Sequence of chain 1.G:
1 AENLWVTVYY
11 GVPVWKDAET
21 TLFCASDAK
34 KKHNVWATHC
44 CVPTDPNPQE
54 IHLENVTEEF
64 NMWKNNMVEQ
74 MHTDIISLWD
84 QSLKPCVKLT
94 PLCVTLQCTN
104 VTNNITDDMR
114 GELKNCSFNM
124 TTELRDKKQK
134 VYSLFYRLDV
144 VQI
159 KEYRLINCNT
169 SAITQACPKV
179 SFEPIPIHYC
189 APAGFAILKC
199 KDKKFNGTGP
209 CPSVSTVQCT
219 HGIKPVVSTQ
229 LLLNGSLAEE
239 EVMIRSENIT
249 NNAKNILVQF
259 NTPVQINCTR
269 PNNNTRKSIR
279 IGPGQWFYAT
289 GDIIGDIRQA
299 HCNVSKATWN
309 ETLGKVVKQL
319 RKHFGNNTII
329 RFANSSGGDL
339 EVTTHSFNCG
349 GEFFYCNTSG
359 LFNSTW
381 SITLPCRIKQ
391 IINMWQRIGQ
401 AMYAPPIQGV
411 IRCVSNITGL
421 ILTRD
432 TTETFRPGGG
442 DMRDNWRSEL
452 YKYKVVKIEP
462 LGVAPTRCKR

A small-molecule ligand and the protein it binds are described below.
Small molecule (SMILES): CC(=O)N[C@H]1[C@H](O[C@H]2[C@H](O)[C@@H](NC(C)=O)CO[C@@H]2CO)O[C@H](CO)[C@@H](O)[C@@H]1O

Sequence of chain 1.E:
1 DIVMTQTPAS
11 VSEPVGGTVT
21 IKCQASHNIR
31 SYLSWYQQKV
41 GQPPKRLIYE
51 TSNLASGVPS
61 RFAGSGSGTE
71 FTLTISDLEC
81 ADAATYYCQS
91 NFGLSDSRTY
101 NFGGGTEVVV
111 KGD

Binding-site contacts:
Ligand atom C1 contacts residue ASN106 of chain 1.G at 4.5 Å.
Ligand atom C8 contacts residue ILE2 of chain 1.E at 4.0 Å (hydrophobic).
Ligand atom C8 contacts residue ASN107 of chain 1.G at 4.3 Å.
Ligand atom C7 contacts residue ASN107 of chain 1.G at 3.4 Å.
Ligand atom C8 contacts residue PHE92 of chain 1.E at 4.2 Å (hydrophobic).
Ligand atom O7 contacts residue HIS27 of chain 1.E at 3.6 Å.
Ligand atom C5 contacts residue ASN107 of chain 1.G at 3.6 Å.
Ligand atom C8 contacts residue ASN28 of chain 1.E at 4.3 Å.
Ligand atom C8 contacts residue HIS27 of chain 1.E at 4.3 Å.
Ligand atom C7 contacts residue HIS27 of chain 1.E at 4.1 Å.
Ligand atom N2 contacts residue ASN106 of chain 1.G at 4.2 Å.
Ligand atom N2 contacts residue ASN107 of chain 1.G at 2.7 Å (h-bond).
Ligand atom O3 contacts residue HIS27 of chain 1.E at 3.8 Å.
Ligand atom C3 contacts residue ASN107 of chain 1.G at 3.6 Å.
Ligand atom O7 contacts residue ASN107 of chain 1.G at 3.7 Å.
Ligand atom C4 contacts residue ASN107 of chain 1.G at 4.2 Å.
Ligand atom C1 contacts residue ASN107 of chain 1.G at 1.4 Å.
Ligand atom O5 contacts residue ASN107 of chain 1.G at 2.5 Å (h-bond).
Ligand atom C8 contacts residue ASN106 of chain 1.G at 3.6 Å.
Ligand atom C2 contacts residue ASN107 of chain 1.G at 2.4 Å.